Binding-site contacts:
Ligand atom O2 contacts residue SER69 of chain 1.N at 2.8 Å (h-bond).
Ligand atom O4 contacts residue SER69 of chain 1.N at 3.4 Å (h-bond).
Ligand atom O3 contacts residue SER68 of chain 1.N at 3.8 Å.
Ligand atom O2 contacts residue ALA67 of chain 1.N at 4.2 Å.
Ligand atom P contacts residue SER68 of chain 1.N at 2.6 Å.
Ligand atom O4 contacts residue SER68 of chain 1.N at 3.2 Å.
Ligand atom O3 contacts residue SER69 of chain 1.N at 4.4 Å.
Ligand atom O2 contacts residue SER68 of chain 1.N at 1.5 Å.
Ligand atom P contacts residue SER69 of chain 1.N at 3.7 Å.
Ligand atom N contacts residue SER68 of chain 1.N at 4.1 Å.
Ligand atom O1 contacts residue THR62 of chain 1.N at 4.2 Å.
Ligand atom O1 contacts residue SER68 of chain 1.N at 2.9 Å.

Sequence of chain 1.N:
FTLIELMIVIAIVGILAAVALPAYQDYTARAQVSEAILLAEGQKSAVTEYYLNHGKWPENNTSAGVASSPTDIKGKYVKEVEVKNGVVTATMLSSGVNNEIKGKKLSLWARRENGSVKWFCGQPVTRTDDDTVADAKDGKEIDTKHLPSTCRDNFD

This protein binds this small molecule.
Small molecule (SMILES): NCCOP(=O)(O)O